Sequence of chain 1.Z:
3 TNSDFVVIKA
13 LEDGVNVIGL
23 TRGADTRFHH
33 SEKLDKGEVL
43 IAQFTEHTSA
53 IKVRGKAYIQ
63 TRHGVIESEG

A protein and the small-molecule ligand that binds it are described below.
Small molecule (SMILES): N[C@@H](Cc1c[nH]c2ccccc12)C(=O)O

Binding-site contacts:
Ligand atom O contacts residue ARG24 of chain 1.Z at 3.5 Å.
Ligand atom NE1 contacts residue ALA44 of chain 1.Y at 3.8 Å.
Ligand atom CB contacts residue THR23 of chain 1.Z at 3.8 Å.
Ligand atom CD1 contacts residue GLN45 of chain 1.Y at 3.6 Å.
Ligand atom CE2 contacts residue GLN45 of chain 1.Y at 4.0 Å.
Ligand atom CD1 contacts residue SER51 of chain 1.Z at 3.6 Å.
Ligand atom CH2 contacts residue GLY21 of chain 1.Y at 3.5 Å.
Ligand atom C contacts residue THR47 of chain 1.Y at 3.4 Å.
Ligand atom CD1 contacts residue THR47 of chain 1.Y at 3.8 Å.
Ligand atom CD2 contacts residue THR50 of chain 1.Y at 4.0 Å.
Ligand atom CA contacts residue GLY25 of chain 1.Z at 3.4 Å.
Ligand atom N contacts residue ARG24 of chain 1.Z at 4.0 Å.
Ligand atom N contacts residue THR28 of chain 1.Z at 2.9 Å (h-bond).
Ligand atom C contacts residue SER51 of chain 1.Z at 3.7 Å.
Ligand atom O contacts residue GLY25 of chain 1.Z at 3.0 Å (h-bond).
Ligand atom NE1 contacts residue GLN45 of chain 1.Y at 2.8 Å (h-bond).
Ligand atom CZ3 contacts residue GLY21 of chain 1.Y at 3.6 Å.
Ligand atom N contacts residue ASP27 of chain 1.Z at 3.0 Å (salt-bridge).
Ligand atom CG contacts residue SER51 of chain 1.Z at 3.9 Å.
Ligand atom CA contacts residue THR23 of chain 1.Z at 3.8 Å.
Ligand atom CB contacts residue THR28 of chain 1.Z at 3.5 Å.
Ligand atom OXT contacts residue THR50 of chain 1.Y at 2.8 Å (h-bond).
Ligand atom CZ2 contacts residue THR50 of chain 1.Y at 3.8 Å.
Ligand atom OXT contacts residue THR47 of chain 1.Y at 2.5 Å (h-bond).
Ligand atom O contacts residue SER51 of chain 1.Z at 3.0 Å (h-bond).
Ligand atom C contacts residue GLY25 of chain 1.Z at 3.4 Å.
Ligand atom CB contacts residue SER51 of chain 1.Z at 3.4 Å.
Ligand atom O contacts residue THR23 of chain 1.Z at 3.9 Å.
Ligand atom O contacts residue THR47 of chain 1.Y at 3.6 Å.
Ligand atom CA contacts residue THR28 of chain 1.Z at 3.2 Å.
Ligand atom OXT contacts residue HIS49 of chain 1.Y at 3.8 Å.
Ligand atom CZ2 contacts residue ALA44 of chain 1.Y at 4.0 Å (hydrophobic).
Ligand atom CE3 contacts residue HIS31 of chain 1.Y at 4.0 Å.
Ligand atom OXT contacts residue GLY25 of chain 1.Z at 3.9 Å.
Ligand atom N contacts residue THR23 of chain 1.Z at 2.8 Å (h-bond).
Ligand atom CE2 contacts residue THR50 of chain 1.Y at 4.0 Å.
Ligand atom N contacts residue GLY25 of chain 1.Z at 2.7 Å (h-bond).
Ligand atom CZ2 contacts residue ILE53 of chain 1.Y at 3.9 Å (hydrophobic).
Ligand atom CH2 contacts residue ILE20 of chain 1.Y at 4.0 Å (hydrophobic).
Ligand atom C contacts residue THR50 of chain 1.Y at 3.9 Å.

Sequence of chain 1.Y:
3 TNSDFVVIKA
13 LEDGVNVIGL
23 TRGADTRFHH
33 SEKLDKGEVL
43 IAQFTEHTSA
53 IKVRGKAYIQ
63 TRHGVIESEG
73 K